Sequence of chain 18.A:
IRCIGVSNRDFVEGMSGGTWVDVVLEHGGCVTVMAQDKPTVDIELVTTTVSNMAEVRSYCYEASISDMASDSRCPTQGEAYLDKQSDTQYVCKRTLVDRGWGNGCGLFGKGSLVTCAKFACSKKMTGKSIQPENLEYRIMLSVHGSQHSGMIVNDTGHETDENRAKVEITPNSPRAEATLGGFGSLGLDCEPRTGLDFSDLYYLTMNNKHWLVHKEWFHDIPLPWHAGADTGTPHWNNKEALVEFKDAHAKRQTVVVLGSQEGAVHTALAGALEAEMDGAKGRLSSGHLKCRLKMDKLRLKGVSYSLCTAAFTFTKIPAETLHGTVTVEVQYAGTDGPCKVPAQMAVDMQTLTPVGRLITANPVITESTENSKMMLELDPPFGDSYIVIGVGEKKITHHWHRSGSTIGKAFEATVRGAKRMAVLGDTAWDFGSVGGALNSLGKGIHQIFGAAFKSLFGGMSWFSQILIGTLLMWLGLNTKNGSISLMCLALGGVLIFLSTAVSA

This small molecule binds to this protein.
Small molecule (SMILES): CC(=O)N[C@@H]1[C@@H](O)[C@H](O)[C@@H](CO)O[C@H]1O

Binding-site contacts:
Ligand atom C4 contacts residue THR160 of chain 18.A at 3.6 Å.
Ligand atom O7 contacts residue ASP161 of chain 18.A at 3.7 Å.
Ligand atom C8 contacts residue ILE152 of chain 18.A at 4.3 Å (hydrophobic).
Ligand atom O7 contacts residue ASN154 of chain 18.A at 2.7 Å (h-bond).
Ligand atom C2 contacts residue ASN154 of chain 18.A at 2.5 Å.
Ligand atom O5 contacts residue ASN154 of chain 18.A at 2.4 Å (h-bond).
Ligand atom N2 contacts residue THR160 of chain 18.A at 3.5 Å.
Ligand atom C3 contacts residue THR160 of chain 18.A at 3.9 Å.
Ligand atom C6 contacts residue THR160 of chain 18.A at 3.7 Å.
Ligand atom C5 contacts residue ASN154 of chain 18.A at 3.8 Å.
Ligand atom O6 contacts residue HIS158 of chain 18.A at 3.4 Å (h-bond).
Ligand atom O3 contacts residue THR160 of chain 18.A at 4.3 Å.
Ligand atom C1 contacts residue THR160 of chain 18.A at 3.0 Å.
Ligand atom C2 contacts residue THR160 of chain 18.A at 2.7 Å.
Ligand atom C8 contacts residue VAL153 of chain 18.A at 4.4 Å (hydrophobic).
Ligand atom C7 contacts residue THR160 of chain 18.A at 3.4 Å.
Ligand atom C7 contacts residue ASN154 of chain 18.A at 3.0 Å.
Ligand atom C4 contacts residue ASN154 of chain 18.A at 4.3 Å.
Ligand atom C6 contacts residue HIS158 of chain 18.A at 4.0 Å.
Ligand atom O5 contacts residue HIS158 of chain 18.A at 3.8 Å.
Ligand atom C5 contacts residue THR160 of chain 18.A at 3.7 Å.
Ligand atom O7 contacts residue THR160 of chain 18.A at 2.5 Å.
Ligand atom C3 contacts residue ASN154 of chain 18.A at 3.9 Å.
Ligand atom C1 contacts residue ASN154 of chain 18.A at 1.6 Å.
Ligand atom O5 contacts residue THR160 of chain 18.A at 3.2 Å.
Ligand atom N2 contacts residue ASN154 of chain 18.A at 3.0 Å (h-bond).
Ligand atom C8 contacts residue ASN154 of chain 18.A at 4.1 Å.